This small molecule binds to this protein.
Small molecule (SMILES): CC[C@H](C)[C@H](NC(=O)[C@@H](NC(=O)[C@H](O)[C@@H](C=O)C(C)C)C(C)C)C(=O)O

Sequence of chain 1.I:
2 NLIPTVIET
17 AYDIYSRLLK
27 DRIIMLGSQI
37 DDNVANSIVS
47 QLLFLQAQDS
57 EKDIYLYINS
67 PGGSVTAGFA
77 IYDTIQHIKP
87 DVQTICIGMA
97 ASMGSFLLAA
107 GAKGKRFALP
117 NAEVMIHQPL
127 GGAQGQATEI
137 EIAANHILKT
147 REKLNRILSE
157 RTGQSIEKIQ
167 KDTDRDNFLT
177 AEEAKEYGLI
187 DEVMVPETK

Binding-site contacts:
Ligand atom C18 contacts residue LEU126 of chain 1.I at 3.6 Å (hydrophobic).
Ligand atom N13 contacts residue GLY69 of chain 1.I at 2.9 Å (h-bond).
Ligand atom C9 contacts residue VAL71 of chain 1.I at 3.8 Å (hydrophobic).
Ligand atom O3 contacts residue GLY69 of chain 1.I at 3.2 Å (h-bond).
Ligand atom O3 contacts residue SER98 of chain 1.I at 2.2 Å (h-bond).
Ligand atom O3 contacts residue MET99 of chain 1.I at 2.8 Å (h-bond).
Ligand atom C14 contacts residue LEU126 of chain 1.I at 3.3 Å (hydrophobic).
Ligand atom C1 contacts residue SER98 of chain 1.I at 1.3 Å.
Ligand atom C42 contacts residue PRO125 of chain 1.I at 3.9 Å (hydrophobic).
Ligand atom C14 contacts residue GLY69 of chain 1.I at 3.9 Å.
Ligand atom N13 contacts residue VAL71 of chain 1.I at 3.6 Å.
Ligand atom C6 contacts residue HIS123 of chain 1.I at 3.4 Å.
Ligand atom C23 contacts residue LEU126 of chain 1.I at 3.9 Å (hydrophobic).
Ligand atom C9 contacts residue SER98 of chain 1.I at 3.5 Å.
Ligand atom O3 contacts residue GLY68 of chain 1.I at 3.1 Å.
Ligand atom C9 contacts residue GLY69 of chain 1.I at 3.2 Å.
Ligand atom C7 contacts residue GLY69 of chain 1.I at 3.7 Å.
Ligand atom C1 contacts residue MET99 of chain 1.I at 3.2 Å (hydrophobic).
Ligand atom C11 contacts residue GLY69 of chain 1.I at 3.5 Å.
Ligand atom C42 contacts residue VAL71 of chain 1.I at 3.9 Å (hydrophobic).
Ligand atom O10 contacts residue SER98 of chain 1.I at 3.5 Å (h-bond).
Ligand atom C24 contacts residue HIS142 of chain 1.I at 3.7 Å.
Ligand atom C11 contacts residue VAL71 of chain 1.I at 3.6 Å (hydrophobic).
Ligand atom C6 contacts residue LEU126 of chain 1.I at 3.2 Å (hydrophobic).
Ligand atom C42 contacts residue THR146 of chain 1.I at 3.4 Å.
Ligand atom N20 contacts residue LEU126 of chain 1.I at 3.1 Å (h-bond).
Ligand atom O3 contacts residue PRO67 of chain 1.I at 3.8 Å.
Ligand atom C7 contacts residue SER98 of chain 1.I at 3.6 Å.
Ligand atom C18 contacts residue VAL71 of chain 1.I at 3.7 Å (hydrophobic).
Ligand atom O12 contacts residue LEU126 of chain 1.I at 2.7 Å (h-bond).
Ligand atom O19 contacts residue VAL71 of chain 1.I at 2.9 Å (h-bond).
Ligand atom O19 contacts residue SER70 of chain 1.I at 3.8 Å.
Ligand atom O12 contacts residue PRO125 of chain 1.I at 3.3 Å.
Ligand atom C6 contacts residue SER98 of chain 1.I at 3.7 Å.
Ligand atom C4 contacts residue SER98 of chain 1.I at 2.4 Å.
Ligand atom C7 contacts residue PRO67 of chain 1.I at 3.7 Å (hydrophobic).
Ligand atom O27 contacts residue GLY127 of chain 1.I at 3.8 Å.
Ligand atom O10 contacts residue VAL71 of chain 1.I at 3.3 Å.
Ligand atom C23 contacts residue VAL71 of chain 1.I at 3.4 Å (hydrophobic).
Ligand atom C5 contacts residue SER98 of chain 1.I at 3.4 Å.